Sequence of chain 2.A:
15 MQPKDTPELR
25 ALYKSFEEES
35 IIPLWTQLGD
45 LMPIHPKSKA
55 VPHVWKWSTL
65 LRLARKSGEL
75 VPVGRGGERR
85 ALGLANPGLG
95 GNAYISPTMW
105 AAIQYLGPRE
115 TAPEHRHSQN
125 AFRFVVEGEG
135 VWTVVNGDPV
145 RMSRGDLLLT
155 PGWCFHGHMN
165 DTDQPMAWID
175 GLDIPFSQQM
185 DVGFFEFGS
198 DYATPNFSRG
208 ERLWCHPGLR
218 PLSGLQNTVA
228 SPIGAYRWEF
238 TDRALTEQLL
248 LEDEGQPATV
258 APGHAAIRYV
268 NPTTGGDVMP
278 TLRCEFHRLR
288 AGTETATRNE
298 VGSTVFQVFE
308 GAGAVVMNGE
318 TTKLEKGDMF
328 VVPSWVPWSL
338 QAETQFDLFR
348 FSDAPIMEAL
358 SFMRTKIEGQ

Sequence of chain 1.A:
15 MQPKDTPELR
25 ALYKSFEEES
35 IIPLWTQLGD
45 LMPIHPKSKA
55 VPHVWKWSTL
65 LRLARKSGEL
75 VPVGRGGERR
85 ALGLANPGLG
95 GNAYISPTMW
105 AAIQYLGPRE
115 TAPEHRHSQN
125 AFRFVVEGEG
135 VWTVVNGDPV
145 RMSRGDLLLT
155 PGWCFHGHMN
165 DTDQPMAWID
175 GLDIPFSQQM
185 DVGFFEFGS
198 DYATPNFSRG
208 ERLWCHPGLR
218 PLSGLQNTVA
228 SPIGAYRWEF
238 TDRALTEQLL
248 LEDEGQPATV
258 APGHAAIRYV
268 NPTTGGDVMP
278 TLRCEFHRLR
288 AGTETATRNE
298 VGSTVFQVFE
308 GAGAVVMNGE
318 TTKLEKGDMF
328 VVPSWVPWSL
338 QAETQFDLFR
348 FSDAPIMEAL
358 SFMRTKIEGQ

Binding-site contacts:
Ligand atom C3 contacts residue LEU38 of chain 2.A at 4.0 Å (hydrophobic).
Ligand atom C2 contacts residue FE21 of chain 1.B at 4.4 Å.
Ligand atom O2' contacts residue FE21 of chain 1.B at 2.1 Å.
Ligand atom O2' contacts residue ALA125 of chain 1.A at 4.2 Å.
Ligand atom O1' contacts residue HIS119 of chain 1.A at 2.9 Å (h-bond).
Ligand atom C2 contacts residue LEU176 of chain 1.A at 4.2 Å (hydrophobic).
Ligand atom C1 contacts residue FE21 of chain 1.B at 3.0 Å.
Ligand atom C3 contacts residue LEU176 of chain 1.A at 4.0 Å (hydrophobic).
Ligand atom C1 contacts residue ASP174 of chain 1.A at 4.3 Å.
Ligand atom C2 contacts residue ASP174 of chain 1.A at 3.1 Å.
Ligand atom C3 contacts residue TRP104 of chain 1.A at 4.4 Å (hydrophobic).
Ligand atom C1' contacts residue HIS119 of chain 1.A at 3.5 Å.
Ligand atom C6 contacts residue HIS121 of chain 1.A at 4.0 Å.
Ligand atom C1 contacts residue HIS121 of chain 1.A at 4.3 Å.
Ligand atom C1' contacts residue ARG127 of chain 1.A at 4.3 Å.
Ligand atom O2' contacts residue HIS160 of chain 1.A at 2.9 Å (h-bond).
Ligand atom C1 contacts residue HIS119 of chain 1.A at 4.3 Å.
Ligand atom C6 contacts residue HIS119 of chain 1.A at 4.3 Å.
Ligand atom O2' contacts residue HIS119 of chain 1.A at 4.0 Å.
Ligand atom C5 contacts residue MET46 of chain 2.A at 3.4 Å (hydrophobic).
Ligand atom C6 contacts residue LEU176 of chain 1.A at 4.4 Å (hydrophobic).
Ligand atom C4 contacts residue LEU38 of chain 2.A at 3.4 Å (hydrophobic).
Ligand atom C4 contacts residue TRP104 of chain 1.A at 4.3 Å (hydrophobic).
Ligand atom C4 contacts residue ILE178 of chain 1.A at 4.4 Å (hydrophobic).
Ligand atom O2' contacts residue HIS121 of chain 1.A at 3.3 Å (h-bond).
Ligand atom C4 contacts residue ASP174 of chain 1.A at 3.5 Å.
Ligand atom C1' contacts residue HIS160 of chain 1.A at 3.3 Å.
Ligand atom C5 contacts residue LEU38 of chain 2.A at 3.9 Å (hydrophobic).
Ligand atom C6 contacts residue MET46 of chain 2.A at 3.6 Å (hydrophobic).
Ligand atom O1' contacts residue ARG127 of chain 1.A at 3.7 Å.
Ligand atom C6 contacts residue FE21 of chain 1.B at 3.3 Å.
Ligand atom O2 contacts residue ASP174 of chain 1.A at 2.3 Å (salt-bridge).
Ligand atom O1' contacts residue HIS160 of chain 1.A at 3.1 Å (h-bond).
Ligand atom O2 contacts residue GLN108 of chain 1.A at 3.6 Å.
Ligand atom O1' contacts residue FE21 of chain 1.B at 2.2 Å.
Ligand atom C1' contacts residue HIS121 of chain 1.A at 3.8 Å.
Ligand atom C3 contacts residue ASP174 of chain 1.A at 2.5 Å.
Ligand atom C5 contacts residue ILE178 of chain 1.A at 4.2 Å (hydrophobic).
Ligand atom O2' contacts residue LEU176 of chain 1.A at 4.2 Å.
Ligand atom C1' contacts residue FE21 of chain 1.B at 2.0 Å.

This protein binds this small molecule.
Small molecule (SMILES): O=C(O)c1ccccc1O